The protein below binds the small molecule below.
Small molecule (SMILES): CCc1cc(Nc2ncc(C(=O)Nc3c(C)cccc3Cl)s2)cc(C(=O)NC2CCNCC2)c1

Sequence of chain 1.A:
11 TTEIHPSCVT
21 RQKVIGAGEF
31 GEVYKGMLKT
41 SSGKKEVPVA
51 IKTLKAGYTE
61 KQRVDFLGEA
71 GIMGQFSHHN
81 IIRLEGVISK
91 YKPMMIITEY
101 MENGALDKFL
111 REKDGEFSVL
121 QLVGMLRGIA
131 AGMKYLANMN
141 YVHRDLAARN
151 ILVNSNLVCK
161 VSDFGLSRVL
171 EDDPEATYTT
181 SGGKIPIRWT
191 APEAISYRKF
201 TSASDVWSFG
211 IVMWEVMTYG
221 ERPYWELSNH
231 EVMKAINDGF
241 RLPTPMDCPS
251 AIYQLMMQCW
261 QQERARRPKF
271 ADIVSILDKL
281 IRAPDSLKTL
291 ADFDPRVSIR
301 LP

Binding-site contacts:
Ligand atom CAM contacts residue GLY104 of chain 1.A at 3.6 Å.
Ligand atom CAL contacts residue GLY104 of chain 1.A at 3.4 Å.
Ligand atom CL contacts residue SER162 of chain 1.A at 3.6 Å.
Ligand atom NAJ contacts residue TYR100 of chain 1.A at 3.7 Å.
Ligand atom CBE contacts residue LYS52 of chain 1.A at 3.7 Å.
Ligand atom CAG contacts residue THR98 of chain 1.A at 3.8 Å.
Ligand atom CAE contacts residue ALA50 of chain 1.A at 3.8 Å (hydrophobic).
Ligand atom OAZ contacts residue ILE25 of chain 1.A at 3.1 Å.
Ligand atom NAS contacts residue TYR100 of chain 1.A at 3.6 Å.
Ligand atom CAG contacts residue LEU152 of chain 1.A at 3.7 Å (hydrophobic).
Ligand atom CBF contacts residue ILE96 of chain 1.A at 3.5 Å (hydrophobic).
Ligand atom CBA contacts residue ILE25 of chain 1.A at 3.7 Å (hydrophobic).
Ligand atom NAD contacts residue ALA50 of chain 1.A at 3.8 Å.
Ligand atom CBG contacts residue GLU69 of chain 1.A at 3.6 Å.
Ligand atom CAR contacts residue TYR100 of chain 1.A at 3.7 Å (hydrophobic).
Ligand atom CBD contacts residue THR98 of chain 1.A at 3.4 Å.
Ligand atom CBF contacts residue LYS52 of chain 1.A at 3.7 Å.
Ligand atom CAF contacts residue ALA50 of chain 1.A at 3.5 Å (hydrophobic).
Ligand atom CBE contacts residue THR98 of chain 1.A at 3.5 Å.
Ligand atom CAY contacts residue GLU102 of chain 1.A at 3.4 Å.
Ligand atom CAK contacts residue GLY104 of chain 1.A at 3.6 Å.
Ligand atom CAG contacts residue ALA50 of chain 1.A at 3.4 Å (hydrophobic).
Ligand atom CBE contacts residue ILE96 of chain 1.A at 3.5 Å (hydrophobic).
Ligand atom CBA contacts residue MET101 of chain 1.A at 3.6 Å (hydrophobic).
Ligand atom CAY contacts residue GLY104 of chain 1.A at 3.5 Å.
Ligand atom CBE contacts residue ALA50 of chain 1.A at 3.4 Å (hydrophobic).
Ligand atom CAC contacts residue THR98 of chain 1.A at 3.5 Å.
Ligand atom CAK contacts residue MET101 of chain 1.A at 3.5 Å (hydrophobic).
Ligand atom CAK contacts residue ILE25 of chain 1.A at 3.8 Å (hydrophobic).
Ligand atom CAY contacts residue ASN103 of chain 1.A at 3.3 Å.
Ligand atom NAH contacts residue MET101 of chain 1.A at 3.1 Å (h-bond).
Ligand atom NAD contacts residue THR98 of chain 1.A at 2.9 Å (h-bond).
Ligand atom CAF contacts residue LEU152 of chain 1.A at 3.8 Å (hydrophobic).
Ligand atom CAG contacts residue GLU99 of chain 1.A at 3.5 Å.
Ligand atom NAJ contacts residue MET101 of chain 1.A at 2.9 Å (h-bond).
Ligand atom CBE contacts residue ILE51 of chain 1.A at 3.8 Å (hydrophobic).
Ligand atom CAU contacts residue GLU102 of chain 1.A at 3.5 Å.
Ligand atom CBH contacts residue GLU69 of chain 1.A at 3.5 Å.
Ligand atom CAT contacts residue GLU102 of chain 1.A at 3.0 Å.
Ligand atom CBA contacts residue TYR100 of chain 1.A at 3.5 Å (hydrophobic).